Binding-site contacts:
Ligand atom C22 contacts residue PHE467 of chain 1.E at 3.8 Å (hydrophobic).
Ligand atom C09 contacts residue LEU464 of chain 1.E at 3.8 Å (hydrophobic).
Ligand atom CL contacts residue MET428 of chain 1.E at 3.4 Å.
Ligand atom C23 contacts residue MET447 of chain 1.E at 3.5 Å (hydrophobic).
Ligand atom C08 contacts residue LEU464 of chain 1.E at 3.9 Å (hydrophobic).
Ligand atom N03 contacts residue ALA424 of chain 1.E at 3.9 Å.
Ligand atom C03 contacts residue PHE425 of chain 1.E at 3.6 Å (hydrophobic).
Ligand atom C16 contacts residue ALA424 of chain 1.E at 3.9 Å (hydrophobic).
Ligand atom O02 contacts residue ARG460 of chain 1.E at 3.0 Å (salt-bridge).
Ligand atom O01 contacts residue LEU464 of chain 1.E at 3.8 Å.
Ligand atom C23 contacts residue PHE467 of chain 1.E at 3.6 Å (hydrophobic).
Ligand atom C27 contacts residue MET447 of chain 1.E at 3.5 Å (hydrophobic).
Ligand atom C38 contacts residue ARG460 of chain 1.E at 3.9 Å.
Ligand atom C28 contacts residue MET447 of chain 1.E at 3.9 Å (hydrophobic).
Ligand atom C24 contacts residue ILE491 of chain 1.E at 3.9 Å (hydrophobic).
Ligand atom C37 contacts residue ASN457 of chain 1.E at 3.4 Å.
Ligand atom C26 contacts residue MET447 of chain 1.E at 3.6 Å (hydrophobic).
Ligand atom C22 contacts residue MET447 of chain 1.E at 3.7 Å (hydrophobic).
Ligand atom CL contacts residue PHE425 of chain 1.E at 3.7 Å.
Ligand atom C33 contacts residue ARG460 of chain 1.E at 3.5 Å.
Ligand atom C25 contacts residue MET447 of chain 1.E at 3.5 Å (hydrophobic).
Ligand atom C31 contacts residue ARG460 of chain 1.E at 3.6 Å.
Ligand atom C21 contacts residue MET428 of chain 1.E at 3.2 Å (hydrophobic).
Ligand atom C25 contacts residue PHE467 of chain 1.E at 3.7 Å (hydrophobic).
Ligand atom C10 contacts residue LEU464 of chain 1.E at 3.6 Å (hydrophobic).
Ligand atom O03 contacts residue ARG460 of chain 1.E at 3.7 Å.
Ligand atom C08 contacts residue THR463 of chain 1.E at 3.9 Å.
Ligand atom C05 contacts residue PHE467 of chain 1.E at 3.9 Å (hydrophobic).
Ligand atom CL contacts residue ALA424 of chain 1.E at 3.2 Å.
Ligand atom CL2 contacts residue PHE443 of chain 1.E at 3.3 Å.
Ligand atom C30 contacts residue ARG460 of chain 1.E at 3.9 Å.
Ligand atom C07 contacts residue THR463 of chain 1.E at 3.9 Å.
Ligand atom C04 contacts residue PHE425 of chain 1.E at 3.5 Å (hydrophobic).
Ligand atom C32 contacts residue ARG460 of chain 1.E at 3.9 Å.
Ligand atom C04 contacts residue PHE467 of chain 1.E at 3.6 Å (hydrophobic).
Ligand atom C35 contacts residue ARG460 of chain 1.E at 3.7 Å.
Ligand atom O04 contacts residue VAL455 of chain 1.E at 3.6 Å.
Ligand atom O02 contacts residue PHE451 of chain 1.E at 3.8 Å.
Ligand atom C24 contacts residue GLY468 of chain 1.E at 3.6 Å.
Ligand atom C09 contacts residue PHE451 of chain 1.E at 3.4 Å (hydrophobic).

Sequence of chain 1.E:
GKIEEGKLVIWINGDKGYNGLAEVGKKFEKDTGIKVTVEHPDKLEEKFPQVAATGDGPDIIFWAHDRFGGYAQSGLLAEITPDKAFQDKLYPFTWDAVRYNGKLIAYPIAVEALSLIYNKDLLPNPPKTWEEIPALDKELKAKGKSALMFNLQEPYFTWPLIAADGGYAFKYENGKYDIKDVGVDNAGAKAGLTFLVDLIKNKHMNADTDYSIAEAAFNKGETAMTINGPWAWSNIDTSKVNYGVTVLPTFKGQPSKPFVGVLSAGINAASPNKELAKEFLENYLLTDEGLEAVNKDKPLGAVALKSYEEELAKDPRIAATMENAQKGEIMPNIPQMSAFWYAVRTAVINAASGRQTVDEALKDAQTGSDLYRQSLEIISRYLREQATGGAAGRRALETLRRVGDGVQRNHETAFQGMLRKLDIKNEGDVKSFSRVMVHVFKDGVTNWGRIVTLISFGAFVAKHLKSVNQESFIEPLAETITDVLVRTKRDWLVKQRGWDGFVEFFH

The small molecule below binds the protein below.
Small molecule (SMILES): Cc1cc(OCCCc2c3n(c4c(-c5c(C)nn(C)c5C)c(Cl)ccc24)CCCN(c2cc(C(=O)O)cc4c2ccn4C)C3=O)cc(C)c1Cl